This small molecule binds to this protein.
Small molecule (SMILES): CC(=O)N[C@@H]1[C@@H](O)[C@H](O)[C@@H](CO)O[C@H]1O

Binding-site contacts:
Ligand atom O5 contacts residue GLN672 of chain 1.B at 4.5 Å.
Ligand atom O7 contacts residue THR646 of chain 1.B at 3.6 Å.
Ligand atom N2 contacts residue THR646 of chain 1.B at 4.2 Å.
Ligand atom C1 contacts residue ASN644 of chain 1.B at 1.4 Å.
Ligand atom O6 contacts residue ARG674 of chain 1.B at 3.0 Å (salt-bridge).
Ligand atom C3 contacts residue ASN644 of chain 1.B at 3.8 Å.
Ligand atom C8 contacts residue THR646 of chain 1.B at 3.9 Å.
Ligand atom C7 contacts residue ASN644 of chain 1.B at 4.1 Å.
Ligand atom C6 contacts residue ARG674 of chain 1.B at 3.9 Å.
Ligand atom C7 contacts residue THR646 of chain 1.B at 3.9 Å.
Ligand atom C6 contacts residue GLN672 of chain 1.B at 4.3 Å.
Ligand atom C4 contacts residue ASN644 of chain 1.B at 4.2 Å.
Ligand atom N2 contacts residue ASN644 of chain 1.B at 2.9 Å (h-bond).
Ligand atom O5 contacts residue ASN644 of chain 1.B at 2.4 Å (h-bond).
Ligand atom C5 contacts residue ASN644 of chain 1.B at 3.6 Å.
Ligand atom C2 contacts residue ASN644 of chain 1.B at 2.5 Å.

Sequence of chain 1.B:
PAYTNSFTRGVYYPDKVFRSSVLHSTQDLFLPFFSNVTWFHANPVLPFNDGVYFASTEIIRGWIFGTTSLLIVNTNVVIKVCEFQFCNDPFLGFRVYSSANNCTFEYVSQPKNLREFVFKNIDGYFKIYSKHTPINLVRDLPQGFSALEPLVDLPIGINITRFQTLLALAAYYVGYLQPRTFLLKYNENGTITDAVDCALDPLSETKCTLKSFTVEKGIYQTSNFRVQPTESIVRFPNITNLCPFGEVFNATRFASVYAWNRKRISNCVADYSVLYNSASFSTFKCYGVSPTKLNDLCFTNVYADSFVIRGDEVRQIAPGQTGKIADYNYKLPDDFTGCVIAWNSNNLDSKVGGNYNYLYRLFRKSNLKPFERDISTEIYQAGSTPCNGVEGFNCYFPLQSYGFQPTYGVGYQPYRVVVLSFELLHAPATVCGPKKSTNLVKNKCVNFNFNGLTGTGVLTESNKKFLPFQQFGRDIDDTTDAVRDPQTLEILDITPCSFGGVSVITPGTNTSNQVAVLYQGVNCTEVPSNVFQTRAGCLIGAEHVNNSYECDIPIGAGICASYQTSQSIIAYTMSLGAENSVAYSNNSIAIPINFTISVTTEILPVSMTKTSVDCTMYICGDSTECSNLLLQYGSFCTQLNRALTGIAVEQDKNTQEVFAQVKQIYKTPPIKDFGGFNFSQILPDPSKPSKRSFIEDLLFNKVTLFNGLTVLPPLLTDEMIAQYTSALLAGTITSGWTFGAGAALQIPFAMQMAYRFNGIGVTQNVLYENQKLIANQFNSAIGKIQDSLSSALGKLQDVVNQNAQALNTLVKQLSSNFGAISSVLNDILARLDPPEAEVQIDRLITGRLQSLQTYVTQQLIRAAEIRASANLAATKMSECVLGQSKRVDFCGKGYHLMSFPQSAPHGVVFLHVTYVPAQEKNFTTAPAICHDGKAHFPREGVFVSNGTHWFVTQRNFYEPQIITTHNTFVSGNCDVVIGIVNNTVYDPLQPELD